Sequence of chain 1.A:
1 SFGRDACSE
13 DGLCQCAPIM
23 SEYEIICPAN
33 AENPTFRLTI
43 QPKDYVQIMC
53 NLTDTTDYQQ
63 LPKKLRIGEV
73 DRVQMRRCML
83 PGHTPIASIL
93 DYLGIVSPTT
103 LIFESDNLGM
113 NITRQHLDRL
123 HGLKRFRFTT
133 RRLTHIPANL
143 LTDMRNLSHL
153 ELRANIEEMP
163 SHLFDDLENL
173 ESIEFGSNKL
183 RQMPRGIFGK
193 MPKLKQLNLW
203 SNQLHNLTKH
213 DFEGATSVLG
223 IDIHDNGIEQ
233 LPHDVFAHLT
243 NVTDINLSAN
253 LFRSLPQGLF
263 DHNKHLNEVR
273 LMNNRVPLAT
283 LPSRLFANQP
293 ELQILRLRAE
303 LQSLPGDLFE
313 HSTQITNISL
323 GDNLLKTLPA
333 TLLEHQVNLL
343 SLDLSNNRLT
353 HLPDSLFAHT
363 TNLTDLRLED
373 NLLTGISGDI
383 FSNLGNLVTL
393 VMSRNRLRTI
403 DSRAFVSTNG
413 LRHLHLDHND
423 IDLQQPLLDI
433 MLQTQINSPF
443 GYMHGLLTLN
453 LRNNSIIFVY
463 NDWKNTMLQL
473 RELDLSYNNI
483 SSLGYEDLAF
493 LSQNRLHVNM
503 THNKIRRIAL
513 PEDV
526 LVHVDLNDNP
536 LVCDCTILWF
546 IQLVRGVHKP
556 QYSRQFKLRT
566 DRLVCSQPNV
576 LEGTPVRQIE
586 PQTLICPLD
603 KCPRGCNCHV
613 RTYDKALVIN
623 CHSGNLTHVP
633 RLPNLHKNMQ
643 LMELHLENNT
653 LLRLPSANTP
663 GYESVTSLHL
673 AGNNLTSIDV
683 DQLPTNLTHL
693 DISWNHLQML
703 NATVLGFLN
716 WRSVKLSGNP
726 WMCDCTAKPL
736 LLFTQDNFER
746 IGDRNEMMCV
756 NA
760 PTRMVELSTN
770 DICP

Binding-site contacts:
Ligand atom N2 contacts residue ASN627 of chain 1.A at 3.1 Å (h-bond).
Ligand atom O5 contacts residue LEU628 of chain 1.A at 3.6 Å.
Ligand atom O5 contacts residue SER625 of chain 1.A at 3.9 Å.
Ligand atom C5 contacts residue ASN627 of chain 1.A at 3.1 Å.
Ligand atom C1 contacts residue ASN627 of chain 1.A at 1.4 Å.
Ligand atom O5 contacts residue ASN627 of chain 1.A at 2.4 Å (h-bond).
Ligand atom C6 contacts residue ARG606 of chain 1.A at 4.4 Å.
Ligand atom C2 contacts residue SER625 of chain 1.A at 3.9 Å.
Ligand atom C6 contacts residue ASN627 of chain 1.A at 4.0 Å.
Ligand atom O6 contacts residue ARG606 of chain 1.A at 4.3 Å.
Ligand atom C2 contacts residue ASN627 of chain 1.A at 2.7 Å.
Ligand atom C1 contacts residue SER625 of chain 1.A at 3.7 Å.
Ligand atom C1 contacts residue LEU628 of chain 1.A at 4.3 Å (hydrophobic).
Ligand atom C4 contacts residue ASN627 of chain 1.A at 4.3 Å.
Ligand atom N2 contacts residue SER625 of chain 1.A at 4.0 Å.
Ligand atom C3 contacts residue ASN627 of chain 1.A at 3.9 Å.
Ligand atom C7 contacts residue ASN627 of chain 1.A at 4.4 Å.

A small-molecule ligand and the protein it binds are described below.
Small molecule (SMILES): CC(=O)N[C@@H]1[C@@H](O)[C@H](O)[C@@H](CO)O[C@H]1O